Binding-site contacts:
Ligand atom C7 contacts residue HIS138 of chain 3.A at 3.8 Å.
Ligand atom C3 contacts residue GLU134 of chain 3.A at 4.0 Å.
Ligand atom O contacts residue MET74 of chain 2.A at 3.3 Å.
Ligand atom C3 contacts residue LEU102 of chain 2.A at 3.7 Å (hydrophobic).
Ligand atom F contacts residue SO41 of chain 2.D at 3.8 Å.
Ligand atom F2 contacts residue MET74 of chain 2.A at 3.9 Å.
Ligand atom C5 contacts residue GLU134 of chain 3.A at 3.9 Å.
Ligand atom N1 contacts residue MET74 of chain 2.A at 2.9 Å (h-bond).
Ligand atom F contacts residue GLU134 of chain 3.A at 3.4 Å.
Ligand atom N1 contacts residue LEU73 of chain 2.A at 3.8 Å.
Ligand atom F2 contacts residue ASP72 of chain 2.A at 2.9 Å.
Ligand atom C1 contacts residue LEU102 of chain 2.A at 3.7 Å (hydrophobic).
Ligand atom C contacts residue ASN106 of chain 2.A at 3.2 Å.
Ligand atom C contacts residue MET74 of chain 2.A at 3.9 Å (hydrophobic).
Ligand atom O contacts residue LEU109 of chain 2.A at 3.8 Å.
Ligand atom C contacts residue LEU73 of chain 2.A at 3.6 Å (hydrophobic).
Ligand atom F contacts residue HIS138 of chain 3.A at 3.1 Å.
Ligand atom C2 contacts residue VAL135 of chain 3.A at 3.6 Å (hydrophobic).
Ligand atom F2 contacts residue HIS138 of chain 3.A at 3.3 Å.
Ligand atom O contacts residue LEU73 of chain 2.A at 3.5 Å.
Ligand atom C1 contacts residue ASN106 of chain 2.A at 3.1 Å.
Ligand atom C2 contacts residue MET105 of chain 2.A at 3.6 Å (hydrophobic).
Ligand atom C contacts residue LEU109 of chain 2.A at 4.1 Å (hydrophobic).
Ligand atom C7 contacts residue ASP72 of chain 2.A at 4.0 Å.
Ligand atom F1 contacts residue PHE70 of chain 2.A at 3.9 Å.
Ligand atom C3 contacts residue VAL135 of chain 3.A at 3.9 Å (hydrophobic).
Ligand atom C2 contacts residue LEU102 of chain 2.A at 3.4 Å (hydrophobic).
Ligand atom C1 contacts residue LEU109 of chain 2.A at 3.7 Å (hydrophobic).
Ligand atom F2 contacts residue LEU73 of chain 2.A at 3.8 Å.
Ligand atom C4 contacts residue GLU134 of chain 3.A at 3.7 Å.
Ligand atom C6 contacts residue MET74 of chain 2.A at 3.8 Å (hydrophobic).
Ligand atom C5 contacts residue MET74 of chain 2.A at 3.9 Å (hydrophobic).
Ligand atom F1 contacts residue ALA37 of chain 2.A at 4.0 Å.
Ligand atom O contacts residue ASN106 of chain 2.A at 2.6 Å (h-bond).
Ligand atom O contacts residue ALA75 of chain 2.A at 3.2 Å (h-bond).
Ligand atom F1 contacts residue MET74 of chain 2.A at 3.7 Å.
Ligand atom C1 contacts residue VAL135 of chain 3.A at 4.1 Å (hydrophobic).
Ligand atom C1 contacts residue MET105 of chain 2.A at 3.8 Å (hydrophobic).
Ligand atom C6 contacts residue LEU73 of chain 2.A at 3.7 Å (hydrophobic).
Ligand atom N contacts residue GLU134 of chain 3.A at 2.8 Å (salt-bridge).

The small molecule below binds the protein below.
Small molecule (SMILES): Oc1cccc2nc(C(F)(F)F)[nH]c12

Sequence of chain 2.A:
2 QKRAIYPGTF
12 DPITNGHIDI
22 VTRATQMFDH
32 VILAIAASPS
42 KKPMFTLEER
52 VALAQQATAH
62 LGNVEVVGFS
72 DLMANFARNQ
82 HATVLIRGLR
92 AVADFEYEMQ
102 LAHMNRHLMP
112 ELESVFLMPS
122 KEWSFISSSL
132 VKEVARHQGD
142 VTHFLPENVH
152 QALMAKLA

Sequence of chain 3.A:
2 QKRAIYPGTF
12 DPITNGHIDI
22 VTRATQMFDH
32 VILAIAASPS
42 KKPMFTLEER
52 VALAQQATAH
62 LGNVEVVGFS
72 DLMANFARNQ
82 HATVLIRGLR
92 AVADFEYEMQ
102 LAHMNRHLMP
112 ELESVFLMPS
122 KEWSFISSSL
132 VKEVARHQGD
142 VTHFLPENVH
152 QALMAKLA